Binding-site contacts:
Ligand atom C4 contacts residue ASP83 of chain 1.C at 3.3 Å.
Ligand atom C3 contacts residue ASN127 of chain 1.C at 3.7 Å.
Ligand atom O2 contacts residue ASN127 of chain 1.C at 3.9 Å.
Ligand atom O3 contacts residue TYR125 of chain 1.C at 4.0 Å.
Ligand atom O3 contacts residue SER211 of chain 1.C at 3.6 Å.
Ligand atom C5 contacts residue SER211 of chain 1.C at 3.7 Å.
Ligand atom C6 contacts residue GLY214 of chain 1.C at 3.7 Å.
Ligand atom O6 contacts residue ASP80 of chain 1.C at 2.9 Å (salt-bridge).
Ligand atom C6 contacts residue SER211 of chain 1.C at 4.0 Å.
Ligand atom O5 contacts residue LEU212 of chain 1.C at 3.9 Å.
Ligand atom C3 contacts residue TYR125 of chain 1.C at 3.5 Å (hydrophobic).
Ligand atom O3 contacts residue ASN127 of chain 1.C at 2.9 Å (h-bond).
Ligand atom O4 contacts residue GLY213 of chain 1.C at 2.7 Å (h-bond).
Ligand atom C3 contacts residue ASP83 of chain 1.C at 3.6 Å.
Ligand atom O4 contacts residue SER211 of chain 1.C at 2.8 Å (h-bond).
Ligand atom O4 contacts residue LEU212 of chain 1.C at 3.2 Å.
Ligand atom O6 contacts residue GLY214 of chain 1.C at 4.1 Å.
Ligand atom O4 contacts residue ASP83 of chain 1.C at 2.7 Å (salt-bridge).
Ligand atom C6 contacts residue TYR125 of chain 1.C at 3.6 Å (hydrophobic).
Ligand atom C5 contacts residue LEU212 of chain 1.C at 4.1 Å (hydrophobic).
Ligand atom O4 contacts residue GLY214 of chain 1.C at 4.2 Å.
Ligand atom C4 contacts residue GLY213 of chain 1.C at 3.9 Å.
Ligand atom O3 contacts residue GLY103 of chain 1.C at 3.9 Å.
Ligand atom O4 contacts residue ALA82 of chain 1.C at 3.8 Å.
Ligand atom C1 contacts residue SER211 of chain 1.C at 3.8 Å.
Ligand atom O6 contacts residue GLY213 of chain 1.C at 3.2 Å (h-bond).
Ligand atom O2 contacts residue GLU129 of chain 1.C at 3.9 Å.
Ligand atom C4 contacts residue SER211 of chain 1.C at 3.8 Å.
Ligand atom C4 contacts residue TYR125 of chain 1.C at 3.7 Å (hydrophobic).
Ligand atom O6 contacts residue TYR125 of chain 1.C at 4.0 Å.
Ligand atom C4 contacts residue LEU212 of chain 1.C at 4.3 Å (hydrophobic).
Ligand atom C4 contacts residue ALA82 of chain 1.C at 4.1 Å (hydrophobic).
Ligand atom O5 contacts residue SER211 of chain 1.C at 3.0 Å (h-bond).
Ligand atom C6 contacts residue GLY213 of chain 1.C at 3.8 Å.
Ligand atom O3 contacts residue ASP83 of chain 1.C at 2.8 Å (salt-bridge).
Ligand atom O3 contacts residue GLY104 of chain 1.C at 3.0 Å (h-bond).
Ligand atom C5 contacts residue TYR125 of chain 1.C at 3.4 Å (hydrophobic).
Ligand atom C6 contacts residue LEU212 of chain 1.C at 3.6 Å (hydrophobic).
Ligand atom C6 contacts residue ASP80 of chain 1.C at 3.9 Å.
Ligand atom C2 contacts residue SER211 of chain 1.C at 4.0 Å.

The protein below binds the small molecule below.
Small molecule (SMILES): OC[C@H]1O[C@@H](O[C@@H]2[C@@H](O)[C@@H](O)O[C@H](CO)[C@@H]2O)[C@H](O)[C@@H](O)[C@H]1O

Sequence of chain 1.C:
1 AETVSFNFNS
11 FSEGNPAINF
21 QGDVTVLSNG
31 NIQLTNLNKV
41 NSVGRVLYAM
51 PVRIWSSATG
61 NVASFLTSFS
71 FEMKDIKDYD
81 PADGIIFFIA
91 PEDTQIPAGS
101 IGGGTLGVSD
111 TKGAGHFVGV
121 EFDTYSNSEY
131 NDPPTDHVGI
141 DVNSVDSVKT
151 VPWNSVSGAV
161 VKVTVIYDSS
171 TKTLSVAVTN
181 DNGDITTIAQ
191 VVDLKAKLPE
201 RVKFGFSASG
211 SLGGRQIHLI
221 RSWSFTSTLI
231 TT